Binding-site contacts:
Ligand atom N1 contacts residue G2 of chain 1.B at 3.5 Å (h-bond).
Ligand atom N4 contacts residue G2 of chain 1.B at 3.4 Å (h-bond).
Ligand atom OP1 contacts residue ASP339 of chain 1.A at 3.5 Å (salt-bridge).
Ligand atom OP2 contacts residue LYS387 of chain 1.A at 3.6 Å.
Ligand atom OP1 contacts residue THR419 of chain 1.A at 3.6 Å (h-bond).
Ligand atom O2' contacts residue TYR336 of chain 1.A at 3.5 Å.
Ligand atom C4 contacts residue G3 of chain 1.B at 3.5 Å.
Ligand atom C2 contacts residue G2 of chain 1.B at 3.2 Å.
Ligand atom O2 contacts residue G3 of chain 1.B at 2.8 Å (h-bond).
Ligand atom N3 contacts residue G2 of chain 1.B at 2.9 Å (h-bond).
Ligand atom OP1 contacts residue ARG416 of chain 1.A at 3.3 Å.
Ligand atom N1 contacts residue C5 of chain 1.B at 3.0 Å (h-bond).
Ligand atom N3 contacts residue G3 of chain 1.B at 2.8 Å (h-bond).
Ligand atom O3' contacts residue LYS423 of chain 1.A at 3.5 Å.
Ligand atom N2 contacts residue C5 of chain 1.B at 3.1 Å (h-bond).
Ligand atom O2 contacts residue C4 of chain 1.B at 3.5 Å (h-bond).
Ligand atom OP1 contacts residue LYS423 of chain 1.A at 2.8 Å (salt-bridge).
Ligand atom C2 contacts residue C4 of chain 1.B at 3.7 Å.
Ligand atom OP1 contacts residue LYS387 of chain 1.A at 3.4 Å.
Ligand atom O6 contacts residue C4 of chain 1.B at 2.8 Å (h-bond).
Ligand atom O2 contacts residue G1 of chain 1.B at 3.1 Å (h-bond).
Ligand atom N2 contacts residue C4 of chain 1.B at 3.0 Å (h-bond).
Ligand atom O2' contacts residue LEU386 of chain 1.A at 3.4 Å.
Ligand atom O2' contacts residue SER426 of chain 1.A at 3.0 Å (h-bond).
Ligand atom O3' contacts residue TYR336 of chain 1.A at 2.7 Å (h-bond).
Ligand atom C2 contacts residue G3 of chain 1.B at 3.3 Å.
Ligand atom O3' contacts residue ASP338 of chain 1.A at 2.5 Å (salt-bridge).
Ligand atom N1 contacts residue C4 of chain 1.B at 2.9 Å (h-bond).
Ligand atom O3' contacts residue ILE411 of chain 1.A at 3.6 Å.
Ligand atom C6 contacts residue C4 of chain 1.B at 3.5 Å.
Ligand atom OP1 contacts residue ILE411 of chain 1.A at 3.4 Å.
Ligand atom C2 contacts residue C5 of chain 1.B at 3.7 Å.
Ligand atom N4 contacts residue G3 of chain 1.B at 2.7 Å (h-bond).
Ligand atom C3' contacts residue ASP338 of chain 1.A at 3.5 Å.
Ligand atom O3' contacts residue THR419 of chain 1.A at 3.5 Å.
Ligand atom C6 contacts residue C5 of chain 1.B at 3.6 Å.
Ligand atom O6 contacts residue C5 of chain 1.B at 2.8 Å (h-bond).
Ligand atom O6 contacts residue G3 of chain 1.B at 3.3 Å (h-bond).
Ligand atom O2 contacts residue G2 of chain 1.B at 2.6 Å (h-bond).
Ligand atom N3 contacts residue SER426 of chain 1.A at 3.6 Å (h-bond).

Sequence of chain 1.A:
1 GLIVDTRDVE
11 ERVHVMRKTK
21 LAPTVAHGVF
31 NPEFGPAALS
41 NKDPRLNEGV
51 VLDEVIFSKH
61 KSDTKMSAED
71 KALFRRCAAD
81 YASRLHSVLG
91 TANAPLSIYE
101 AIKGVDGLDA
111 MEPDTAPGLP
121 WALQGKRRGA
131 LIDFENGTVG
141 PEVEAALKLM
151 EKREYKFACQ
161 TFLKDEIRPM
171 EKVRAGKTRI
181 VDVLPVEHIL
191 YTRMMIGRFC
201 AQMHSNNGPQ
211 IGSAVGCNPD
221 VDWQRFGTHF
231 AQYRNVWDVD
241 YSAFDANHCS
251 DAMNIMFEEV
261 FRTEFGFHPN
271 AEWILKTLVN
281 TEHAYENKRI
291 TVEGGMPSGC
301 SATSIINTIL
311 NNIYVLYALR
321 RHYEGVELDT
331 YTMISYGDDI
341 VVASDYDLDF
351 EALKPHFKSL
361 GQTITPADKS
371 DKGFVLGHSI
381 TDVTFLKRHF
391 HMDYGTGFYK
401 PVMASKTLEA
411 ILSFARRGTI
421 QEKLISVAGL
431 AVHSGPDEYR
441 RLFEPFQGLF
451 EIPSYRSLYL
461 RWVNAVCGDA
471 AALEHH

This small molecule binds to this protein.
Small molecule (SMILES): Nc1ccn([C@@H]2O[C@H](CO[P](=O)(O)O[C@H]3[C@@H](O)[C@H](n4ccc(N)nc4=O)O[C@@H]3CO[P](=O)(O)O[C@H]3[C@@H](O)[C@H](n4ccc(N)nc4=O)O[C@@H]3CO[P](=O)(O)O[C@H]3[C@@H](O)[C@H](n4cnc5c(=O)nc(N)[nH]c54)O[C@@H]3CO[P](=O)(O)O[C@H]3[C@@H](O)[C@H](n4cnc5c(=O)nc(N)[nH]c54)O[C@@H]3CO)[C@@H](O)[C@H]2O)c(=O)n1